This protein binds this small molecule.
Small molecule (SMILES): CC(=O)N[C@H]1CO[C@H](CO[C@@H]2O[C@@H](C)[C@@H](O)[C@@H](O)[C@@H]2O)[C@@H](O)[C@@H]1O

Sequence of chain 1.A:
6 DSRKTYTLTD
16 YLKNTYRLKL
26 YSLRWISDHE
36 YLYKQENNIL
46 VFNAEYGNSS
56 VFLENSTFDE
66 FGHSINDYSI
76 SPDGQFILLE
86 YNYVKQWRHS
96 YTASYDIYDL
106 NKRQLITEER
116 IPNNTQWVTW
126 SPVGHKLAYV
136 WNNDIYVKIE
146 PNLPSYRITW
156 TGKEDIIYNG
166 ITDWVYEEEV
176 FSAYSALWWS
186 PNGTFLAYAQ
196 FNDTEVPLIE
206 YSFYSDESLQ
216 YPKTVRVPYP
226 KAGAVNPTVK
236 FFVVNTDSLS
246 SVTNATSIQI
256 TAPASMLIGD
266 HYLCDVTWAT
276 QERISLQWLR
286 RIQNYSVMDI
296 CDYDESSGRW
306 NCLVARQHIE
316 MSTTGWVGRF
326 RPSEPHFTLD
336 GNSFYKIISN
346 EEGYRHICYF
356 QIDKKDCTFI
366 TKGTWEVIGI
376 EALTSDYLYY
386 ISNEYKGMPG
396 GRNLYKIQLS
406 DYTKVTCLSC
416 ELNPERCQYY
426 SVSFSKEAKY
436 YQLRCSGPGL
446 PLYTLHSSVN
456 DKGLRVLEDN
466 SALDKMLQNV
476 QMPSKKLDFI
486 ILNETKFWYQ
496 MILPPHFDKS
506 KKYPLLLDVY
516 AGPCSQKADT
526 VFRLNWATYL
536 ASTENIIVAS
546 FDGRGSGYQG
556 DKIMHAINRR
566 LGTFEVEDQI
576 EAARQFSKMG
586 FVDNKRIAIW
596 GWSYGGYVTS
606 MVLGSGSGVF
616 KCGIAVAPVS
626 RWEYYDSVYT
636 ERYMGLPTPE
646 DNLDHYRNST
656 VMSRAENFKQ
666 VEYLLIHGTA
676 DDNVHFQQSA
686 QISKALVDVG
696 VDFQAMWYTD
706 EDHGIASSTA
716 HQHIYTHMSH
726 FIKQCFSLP

Binding-site contacts:
Ligand atom C3 contacts residue TYR51 of chain 1.A at 4.0 Å (hydrophobic).
Ligand atom C7 contacts residue ASN53 of chain 1.A at 3.2 Å.
Ligand atom C5 contacts residue ASN53 of chain 1.A at 3.7 Å.
Ligand atom C8 contacts residue SER55 of chain 1.A at 3.7 Å.
Ligand atom C1 contacts residue ASN53 of chain 1.A at 1.4 Å.
Ligand atom C8 contacts residue GLU35 of chain 1.A at 4.2 Å.
Ligand atom C8 contacts residue VAL46 of chain 1.A at 3.5 Å (hydrophobic).
Ligand atom O3 contacts residue TYR51 of chain 1.A at 4.1 Å.
Ligand atom O7 contacts residue ASN53 of chain 1.A at 3.1 Å (h-bond).
Ligand atom C4 contacts residue TYR51 of chain 1.A at 3.8 Å (hydrophobic).
Ligand atom N2 contacts residue ASN48 of chain 1.A at 3.9 Å.
Ligand atom C2 contacts residue ASN53 of chain 1.A at 2.4 Å.
Ligand atom O5 contacts residue ASN53 of chain 1.A at 2.4 Å (h-bond).
Ligand atom C7 contacts residue SER54 of chain 1.A at 4.1 Å.
Ligand atom O7 contacts residue SER54 of chain 1.A at 3.4 Å.
Ligand atom C8 contacts residue ASN53 of chain 1.A at 4.3 Å.
Ligand atom C1 contacts residue ASN48 of chain 1.A at 4.1 Å.
Ligand atom C8 contacts residue ASN48 of chain 1.A at 4.4 Å.
Ligand atom O7 contacts residue SER55 of chain 1.A at 2.7 Å (h-bond).
Ligand atom C7 contacts residue ASN48 of chain 1.A at 4.5 Å.
Ligand atom O6 contacts residue TYR51 of chain 1.A at 4.3 Å.
Ligand atom N2 contacts residue ASN53 of chain 1.A at 2.9 Å (h-bond).
Ligand atom C6 contacts residue TYR51 of chain 1.A at 4.0 Å (hydrophobic).
Ligand atom C3 contacts residue ASN53 of chain 1.A at 3.8 Å.
Ligand atom C4 contacts residue ASN53 of chain 1.A at 4.2 Å.
Ligand atom C5 contacts residue TYR51 of chain 1.A at 3.8 Å (hydrophobic).
Ligand atom C8 contacts residue SER54 of chain 1.A at 4.0 Å.
Ligand atom C7 contacts residue SER55 of chain 1.A at 3.5 Å.